The small molecule below binds the protein below.
Small molecule (SMILES): C[C@@H](O)[C@@H]1O[C@@H](O)[C@H](O)[C@H]1O

Sequence of chain 2.B:
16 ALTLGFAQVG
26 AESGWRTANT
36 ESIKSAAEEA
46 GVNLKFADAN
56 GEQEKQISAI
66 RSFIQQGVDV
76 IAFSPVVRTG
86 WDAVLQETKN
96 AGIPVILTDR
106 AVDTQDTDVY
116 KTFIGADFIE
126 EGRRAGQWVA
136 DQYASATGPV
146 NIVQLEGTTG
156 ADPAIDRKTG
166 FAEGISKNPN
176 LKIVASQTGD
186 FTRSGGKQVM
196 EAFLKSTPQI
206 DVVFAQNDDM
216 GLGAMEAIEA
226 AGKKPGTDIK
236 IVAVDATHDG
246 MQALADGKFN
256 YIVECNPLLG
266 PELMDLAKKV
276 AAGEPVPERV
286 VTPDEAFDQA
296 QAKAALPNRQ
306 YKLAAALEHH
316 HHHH

Binding-site contacts:
Ligand atom C5 contacts residue ARG31 of chain 2.B at 3.2 Å.
Ligand atom O2 contacts residue TRP30 of chain 2.B at 3.5 Å.
Ligand atom C6 contacts residue PHE123 of chain 2.B at 3.5 Å (hydrophobic).
Ligand atom O4 contacts residue ARG105 of chain 2.B at 3.6 Å.
Ligand atom O2 contacts residue SER28 of chain 2.B at 2.3 Å (h-bond).
Ligand atom C3 contacts residue TRP30 of chain 2.B at 3.9 Å (hydrophobic).
Ligand atom C5 contacts residue ASP104 of chain 2.B at 3.2 Å.
Ligand atom O1 contacts residue GLU27 of chain 2.B at 3.0 Å (salt-bridge).
Ligand atom C1 contacts residue SER28 of chain 2.B at 3.2 Å.
Ligand atom O1 contacts residue SER28 of chain 2.B at 3.3 Å.
Ligand atom O3 contacts residue ASP240 of chain 2.B at 2.7 Å (salt-bridge).
Ligand atom O3 contacts residue ARG162 of chain 2.B at 2.8 Å (salt-bridge).
Ligand atom C2 contacts residue ASP240 of chain 2.B at 3.7 Å.
Ligand atom C3 contacts residue ASP240 of chain 2.B at 3.6 Å.
Ligand atom O3 contacts residue ASN212 of chain 2.B at 4.0 Å.
Ligand atom C6 contacts residue TRP30 of chain 2.B at 3.9 Å (hydrophobic).
Ligand atom O1 contacts residue ARG31 of chain 2.B at 4.0 Å.
Ligand atom C6 contacts residue ASP104 of chain 2.B at 3.5 Å.
Ligand atom O2 contacts residue ASP240 of chain 2.B at 2.8 Å (salt-bridge).
Ligand atom C4 contacts residue ARG31 of chain 2.B at 3.6 Å.
Ligand atom O5 contacts residue ARG31 of chain 2.B at 3.1 Å (salt-bridge).
Ligand atom C3 contacts residue ARG162 of chain 2.B at 4.0 Å.
Ligand atom C2 contacts residue ASN212 of chain 2.B at 3.5 Å.
Ligand atom O1 contacts residue ARG105 of chain 2.B at 4.1 Å.
Ligand atom C1 contacts residue ARG31 of chain 2.B at 3.7 Å.
Ligand atom O2 contacts residue ASN212 of chain 2.B at 2.8 Å (h-bond).
Ligand atom O1 contacts residue PHE186 of chain 2.B at 3.7 Å.
Ligand atom C1 contacts residue GLU27 of chain 2.B at 3.9 Å.
Ligand atom C2 contacts residue PHE186 of chain 2.B at 4.1 Å (hydrophobic).
Ligand atom C5 contacts residue TRP30 of chain 2.B at 3.9 Å (hydrophobic).
Ligand atom C2 contacts residue TRP30 of chain 2.B at 4.2 Å (hydrophobic).
Ligand atom O5 contacts residue ARG105 of chain 2.B at 3.3 Å (salt-bridge).
Ligand atom O5 contacts residue PRO158 of chain 2.B at 3.3 Å.
Ligand atom O5 contacts residue PHE123 of chain 2.B at 4.1 Å.
Ligand atom C6 contacts residue ARG162 of chain 2.B at 3.4 Å.
Ligand atom C2 contacts residue SER28 of chain 2.B at 3.3 Å.
Ligand atom O5 contacts residue ASP104 of chain 2.B at 2.8 Å (salt-bridge).
Ligand atom C6 contacts residue CYS260 of chain 2.B at 3.7 Å (hydrophobic).
Ligand atom O4 contacts residue ARG31 of chain 2.B at 2.8 Å (salt-bridge).
Ligand atom C4 contacts residue ARG162 of chain 2.B at 4.2 Å.